The small molecule below binds the protein below.
Small molecule (SMILES): O=C(CC1(Cc2ccccc2)C2CC3CC1CC(C2)C3O)N1CC(O)C1

Sequence of chain 1.A:
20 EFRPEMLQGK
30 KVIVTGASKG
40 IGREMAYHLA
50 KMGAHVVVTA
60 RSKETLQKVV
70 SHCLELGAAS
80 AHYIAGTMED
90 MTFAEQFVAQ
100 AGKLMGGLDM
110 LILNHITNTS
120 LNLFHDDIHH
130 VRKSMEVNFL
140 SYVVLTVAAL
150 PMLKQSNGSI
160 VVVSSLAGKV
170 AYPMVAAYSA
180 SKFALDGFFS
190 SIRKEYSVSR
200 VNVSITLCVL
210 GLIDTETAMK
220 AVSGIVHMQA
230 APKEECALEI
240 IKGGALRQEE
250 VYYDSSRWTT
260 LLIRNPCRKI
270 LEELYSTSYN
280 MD

Binding-site contacts:
Ligand atom O17 contacts residue SER164 of chain 1.A at 2.7 Å (h-bond).
Ligand atom C6 contacts residue TYR177 of chain 1.A at 3.5 Å (hydrophobic).
Ligand atom N16 contacts residue SER164 of chain 1.A at 3.7 Å.
Ligand atom C13 contacts residue ALA166 of chain 1.A at 4.0 Å (hydrophobic).
Ligand atom C7 contacts residue NAP1 of chain 1.E at 3.7 Å.
Ligand atom C22 contacts residue LEU211 of chain 1.A at 4.0 Å (hydrophobic).
Ligand atom O17 contacts residue TYR177 of chain 1.A at 3.2 Å (h-bond).
Ligand atom O26 contacts residue ALA220 of chain 1.A at 3.5 Å.
Ligand atom C20 contacts residue LEU120 of chain 1.A at 3.9 Å (hydrophobic).
Ligand atom O26 contacts residue THR118 of chain 1.A at 3.7 Å.
Ligand atom O25 contacts residue GLY210 of chain 1.A at 3.4 Å.
Ligand atom C7 contacts residue TYR177 of chain 1.A at 4.0 Å (hydrophobic).
Ligand atom C21 contacts residue VAL174 of chain 1.A at 4.1 Å (hydrophobic).
Ligand atom C10 contacts residue ALA217 of chain 1.A at 3.8 Å (hydrophobic).
Ligand atom C18 contacts residue TYR171 of chain 1.A at 3.5 Å (hydrophobic).
Ligand atom C11 contacts residue TYR177 of chain 1.A at 4.1 Å (hydrophobic).
Ligand atom C14 contacts residue VAL174 of chain 1.A at 3.6 Å (hydrophobic).
Ligand atom C12 contacts residue NAP1 of chain 1.E at 3.6 Å.
Ligand atom C1 contacts residue TYR177 of chain 1.A at 3.5 Å (hydrophobic).
Ligand atom C19 contacts residue TYR171 of chain 1.A at 3.5 Å (hydrophobic).
Ligand atom O25 contacts residue LEU165 of chain 1.A at 3.4 Å.
Ligand atom C24 contacts residue LEU209 of chain 1.A at 3.6 Å (hydrophobic).
Ligand atom O26 contacts residue THR216 of chain 1.A at 4.0 Å.
Ligand atom O26 contacts residue ALA217 of chain 1.A at 4.1 Å.
Ligand atom C15 contacts residue NAP1 of chain 1.E at 3.4 Å.
Ligand atom C24 contacts residue LEU165 of chain 1.A at 4.0 Å (hydrophobic).
Ligand atom C5 contacts residue THR118 of chain 1.A at 3.9 Å.
Ligand atom O17 contacts residue NAP1 of chain 1.E at 3.1 Å.
Ligand atom C15 contacts residue SER164 of chain 1.A at 3.6 Å.
Ligand atom C24 contacts residue GLY210 of chain 1.A at 4.0 Å.
Ligand atom C24 contacts residue SER164 of chain 1.A at 3.2 Å.
Ligand atom C18 contacts residue VAL174 of chain 1.A at 4.0 Å (hydrophobic).
Ligand atom O25 contacts residue LEU211 of chain 1.A at 3.6 Å (h-bond).
Ligand atom O25 contacts residue MET227 of chain 1.A at 3.8 Å.
Ligand atom C23 contacts residue TYR171 of chain 1.A at 3.8 Å (hydrophobic).
Ligand atom O25 contacts residue TYR171 of chain 1.A at 3.7 Å.
Ligand atom N16 contacts residue NAP1 of chain 1.E at 3.8 Å.
Ligand atom C13 contacts residue VAL174 of chain 1.A at 3.7 Å (hydrophobic).
Ligand atom C21 contacts residue LEU120 of chain 1.A at 3.6 Å (hydrophobic).
Ligand atom C11 contacts residue VAL174 of chain 1.A at 3.6 Å (hydrophobic).